Sequence of chain 1.B:
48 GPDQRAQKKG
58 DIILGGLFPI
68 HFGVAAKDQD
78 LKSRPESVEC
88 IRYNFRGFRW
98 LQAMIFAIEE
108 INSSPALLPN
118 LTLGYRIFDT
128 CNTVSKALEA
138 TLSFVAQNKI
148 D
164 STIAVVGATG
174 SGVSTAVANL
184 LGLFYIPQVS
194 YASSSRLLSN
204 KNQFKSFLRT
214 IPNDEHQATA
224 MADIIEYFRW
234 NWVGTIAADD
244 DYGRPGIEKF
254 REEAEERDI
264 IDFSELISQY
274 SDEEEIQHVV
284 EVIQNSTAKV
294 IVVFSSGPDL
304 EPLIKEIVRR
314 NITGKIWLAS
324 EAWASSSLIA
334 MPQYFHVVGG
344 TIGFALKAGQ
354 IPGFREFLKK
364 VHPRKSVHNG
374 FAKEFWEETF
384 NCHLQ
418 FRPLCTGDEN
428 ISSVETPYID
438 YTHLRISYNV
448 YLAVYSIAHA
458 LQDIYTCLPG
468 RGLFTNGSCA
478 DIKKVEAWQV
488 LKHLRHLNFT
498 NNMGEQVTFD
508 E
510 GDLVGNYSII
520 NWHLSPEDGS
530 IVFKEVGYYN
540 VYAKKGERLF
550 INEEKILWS

Binding-site contacts:
Ligand atom C7 contacts residue ASN288 of chain 1.B at 3.4 Å.
Ligand atom C3 contacts residue GLU284 of chain 1.B at 4.0 Å.
Ligand atom O5 contacts residue ASN288 of chain 1.B at 2.4 Å (h-bond).
Ligand atom C1 contacts residue ASN288 of chain 1.B at 1.4 Å.
Ligand atom C4 contacts residue ASN288 of chain 1.B at 4.2 Å.
Ligand atom C1 contacts residue GLU284 of chain 1.B at 4.3 Å.
Ligand atom C2 contacts residue ASN288 of chain 1.B at 2.5 Å.
Ligand atom C5 contacts residue ASN288 of chain 1.B at 3.7 Å.
Ligand atom C8 contacts residue VAL285 of chain 1.B at 4.0 Å (hydrophobic).
Ligand atom N2 contacts residue GLU284 of chain 1.B at 3.0 Å (salt-bridge).
Ligand atom C8 contacts residue GLU284 of chain 1.B at 3.8 Å.
Ligand atom C8 contacts residue HIS281 of chain 1.B at 3.4 Å.
Ligand atom O7 contacts residue ASN288 of chain 1.B at 3.1 Å (h-bond).
Ligand atom C3 contacts residue ASN288 of chain 1.B at 3.9 Å.
Ligand atom C7 contacts residue GLU284 of chain 1.B at 3.8 Å.
Ligand atom N2 contacts residue ASN288 of chain 1.B at 3.2 Å (h-bond).
Ligand atom C2 contacts residue GLU284 of chain 1.B at 3.9 Å.

This small molecule binds to this protein.
Small molecule (SMILES): CC(=O)N[C@@H]1[C@@H](O)[C@H](O)[C@@H](CO)O[C@H]1O